Binding-site contacts:
Ligand atom C6 contacts residue SER912 of chain 1.A at 4.0 Å.
Ligand atom C8 contacts residue GLN1043 of chain 1.A at 4.4 Å.
Ligand atom C1 contacts residue SER911 of chain 1.A at 4.4 Å.
Ligand atom C5 contacts residue ASN909 of chain 1.A at 3.6 Å.
Ligand atom O7 contacts residue VAL1005 of chain 1.A at 3.6 Å.
Ligand atom O5 contacts residue SER912 of chain 1.A at 3.5 Å.
Ligand atom C8 contacts residue ASN909 of chain 1.A at 3.1 Å.
Ligand atom C5 contacts residue SER912 of chain 1.A at 4.1 Å.
Ligand atom O5 contacts residue ASN909 of chain 1.A at 2.3 Å (h-bond).
Ligand atom N2 contacts residue ASN909 of chain 1.A at 2.6 Å (h-bond).
Ligand atom C3 contacts residue ASN909 of chain 1.A at 3.9 Å.
Ligand atom O7 contacts residue ASN909 of chain 1.A at 4.5 Å.
Ligand atom C7 contacts residue VAL1005 of chain 1.A at 3.9 Å (hydrophobic).
Ligand atom C1 contacts residue ASN909 of chain 1.A at 1.5 Å.
Ligand atom C5 contacts residue VAL1005 of chain 1.A at 4.0 Å (hydrophobic).
Ligand atom C2 contacts residue ASN909 of chain 1.A at 2.6 Å.
Ligand atom O6 contacts residue SER912 of chain 1.A at 4.2 Å.
Ligand atom C7 contacts residue ASN909 of chain 1.A at 3.3 Å.
Ligand atom C4 contacts residue ASN909 of chain 1.A at 4.3 Å.
Ligand atom C8 contacts residue VAL1005 of chain 1.A at 3.9 Å (hydrophobic).
Ligand atom O4 contacts residue VAL1005 of chain 1.A at 4.1 Å.
Ligand atom C1 contacts residue SER912 of chain 1.A at 4.2 Å.
Ligand atom C6 contacts residue VAL1005 of chain 1.A at 4.3 Å (hydrophobic).

Sequence of chain 1.A:
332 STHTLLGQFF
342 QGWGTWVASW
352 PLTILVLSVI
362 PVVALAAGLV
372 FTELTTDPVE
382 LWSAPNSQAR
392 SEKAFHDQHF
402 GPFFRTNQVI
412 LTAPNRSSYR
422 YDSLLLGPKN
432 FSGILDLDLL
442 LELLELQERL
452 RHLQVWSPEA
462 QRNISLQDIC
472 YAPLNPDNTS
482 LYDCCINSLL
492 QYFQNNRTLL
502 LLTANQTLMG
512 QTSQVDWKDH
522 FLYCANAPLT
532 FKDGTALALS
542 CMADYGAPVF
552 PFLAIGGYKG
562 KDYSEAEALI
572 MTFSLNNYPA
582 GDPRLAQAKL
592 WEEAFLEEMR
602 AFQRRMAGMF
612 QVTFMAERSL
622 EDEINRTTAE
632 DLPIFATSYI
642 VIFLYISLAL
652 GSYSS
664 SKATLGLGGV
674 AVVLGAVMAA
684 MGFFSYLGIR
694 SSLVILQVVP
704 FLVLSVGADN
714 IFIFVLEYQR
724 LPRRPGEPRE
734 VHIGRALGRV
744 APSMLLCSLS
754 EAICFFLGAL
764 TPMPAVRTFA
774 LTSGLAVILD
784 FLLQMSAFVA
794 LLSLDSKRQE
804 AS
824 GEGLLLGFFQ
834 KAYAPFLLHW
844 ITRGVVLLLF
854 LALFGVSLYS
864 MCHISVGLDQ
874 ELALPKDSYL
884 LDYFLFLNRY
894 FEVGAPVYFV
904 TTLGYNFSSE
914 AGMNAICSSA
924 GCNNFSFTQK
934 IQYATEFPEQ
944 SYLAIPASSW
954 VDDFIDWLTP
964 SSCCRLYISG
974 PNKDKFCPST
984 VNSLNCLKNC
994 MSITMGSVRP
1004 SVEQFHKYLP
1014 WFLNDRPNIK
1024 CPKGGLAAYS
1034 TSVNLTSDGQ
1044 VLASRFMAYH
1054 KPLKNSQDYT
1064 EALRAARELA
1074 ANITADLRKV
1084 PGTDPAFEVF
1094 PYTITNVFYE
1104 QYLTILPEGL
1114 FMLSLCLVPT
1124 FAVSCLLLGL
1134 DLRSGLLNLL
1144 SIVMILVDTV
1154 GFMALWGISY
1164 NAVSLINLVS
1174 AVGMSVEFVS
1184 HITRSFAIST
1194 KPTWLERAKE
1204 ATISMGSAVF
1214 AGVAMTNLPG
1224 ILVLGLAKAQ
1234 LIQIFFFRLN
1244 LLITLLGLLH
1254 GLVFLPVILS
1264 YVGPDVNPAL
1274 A

A small-molecule ligand and the protein it binds are described below.
Small molecule (SMILES): CC(=O)N[C@H]1[C@H](O[C@H]2[C@H](O)[C@@H](NC(C)=O)CO[C@@H]2CO)O[C@H](CO)[C@@H](O[C@@H]2O[C@H](CO)[C@@H](O)[C@H](O)[C@H]2NC(C)=O)[C@@H]1O